Sequence of chain 64.B:
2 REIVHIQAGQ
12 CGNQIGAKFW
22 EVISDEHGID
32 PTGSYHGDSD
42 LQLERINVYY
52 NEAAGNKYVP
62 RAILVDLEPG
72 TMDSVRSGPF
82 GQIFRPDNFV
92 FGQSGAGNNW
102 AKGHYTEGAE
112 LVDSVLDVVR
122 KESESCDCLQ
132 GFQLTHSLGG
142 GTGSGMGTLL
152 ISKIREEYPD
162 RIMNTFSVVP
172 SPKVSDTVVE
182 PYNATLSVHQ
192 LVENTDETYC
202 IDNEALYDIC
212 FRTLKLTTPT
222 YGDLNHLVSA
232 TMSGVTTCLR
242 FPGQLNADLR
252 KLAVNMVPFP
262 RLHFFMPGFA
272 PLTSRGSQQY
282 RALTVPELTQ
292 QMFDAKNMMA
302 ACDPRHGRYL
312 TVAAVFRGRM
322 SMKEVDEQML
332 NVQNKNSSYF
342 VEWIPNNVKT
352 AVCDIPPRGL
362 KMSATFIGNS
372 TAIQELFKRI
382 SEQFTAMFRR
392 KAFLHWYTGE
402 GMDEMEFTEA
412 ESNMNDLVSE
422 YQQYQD

Binding-site contacts:
Ligand atom N2 contacts residue ASN226 of chain 64.B at 2.9 Å (h-bond).
Ligand atom O1B contacts residue MG1 of chain 64.F at 2.4 Å.
Ligand atom O1B contacts residue GLY10 of chain 64.B at 3.7 Å.
Ligand atom C6 contacts residue GLN15 of chain 64.B at 3.6 Å.
Ligand atom N3 contacts residue ASN204 of chain 64.B at 3.0 Å (h-bond).
Ligand atom O3B contacts residue THR143 of chain 64.B at 3.1 Å (h-bond).
Ligand atom O2G contacts residue GLY142 of chain 64.B at 3.0 Å (h-bond).
Ligand atom PG contacts residue GLY142 of chain 64.B at 3.9 Å.
Ligand atom O3G contacts residue MG1 of chain 64.F at 2.5 Å.
Ligand atom C6 contacts residue ASN226 of chain 64.B at 3.3 Å.
Ligand atom PG contacts residue MG1 of chain 64.F at 3.5 Å.
Ligand atom O6 contacts residue TYR222 of chain 64.B at 3.8 Å.
Ligand atom O2A contacts residue GLN11 of chain 64.B at 3.5 Å (h-bond).
Ligand atom N1 contacts residue ASN226 of chain 64.B at 2.7 Å (h-bond).
Ligand atom O1B contacts residue GLN11 of chain 64.B at 3.2 Å (h-bond).
Ligand atom O2B contacts residue GLY144 of chain 64.B at 2.7 Å (h-bond).
Ligand atom C6 contacts residue TYR222 of chain 64.B at 3.7 Å (hydrophobic).
Ligand atom N1 contacts residue TYR222 of chain 64.B at 3.2 Å.
Ligand atom PB contacts residue GLY10 of chain 64.B at 3.9 Å.
Ligand atom C2 contacts residue TYR222 of chain 64.B at 3.5 Å (hydrophobic).
Ligand atom PB contacts residue MG1 of chain 64.F at 3.7 Å.
Ligand atom N3 contacts residue VAL169 of chain 64.B at 3.8 Å.
Ligand atom O2G contacts residue ASN99 of chain 64.B at 2.9 Å (h-bond).
Ligand atom O6 contacts residue GLN15 of chain 64.B at 2.5 Å (h-bond).
Ligand atom C4' contacts residue SER138 of chain 64.B at 3.2 Å.
Ligand atom O6 contacts residue ASN226 of chain 64.B at 3.1 Å (h-bond).
Ligand atom O1A contacts residue GLN11 of chain 64.B at 3.1 Å.
Ligand atom O2B contacts residue THR143 of chain 64.B at 2.7 Å (h-bond).
Ligand atom O2A contacts residue CYS12 of chain 64.B at 3.3 Å (h-bond).
Ligand atom N2 contacts residue ASN204 of chain 64.B at 2.6 Å (h-bond).
Ligand atom O3B contacts residue MG1 of chain 64.F at 3.8 Å.
Ligand atom O1G contacts residue THR143 of chain 64.B at 3.4 Å.
Ligand atom O3' contacts residue GLU181 of chain 64.B at 3.3 Å (salt-bridge).
Ligand atom PB contacts residue THR143 of chain 64.B at 3.3 Å.
Ligand atom C2 contacts residue ASN204 of chain 64.B at 3.4 Å.
Ligand atom O1G contacts residue ALA97 of chain 64.B at 3.0 Å (h-bond).
Ligand atom C2 contacts residue ASN226 of chain 64.B at 3.6 Å.
Ligand atom O3B contacts residue GLY142 of chain 64.B at 3.5 Å (h-bond).
Ligand atom O4' contacts residue SER138 of chain 64.B at 3.3 Å (h-bond).
Ligand atom O2B contacts residue GLY10 of chain 64.B at 3.2 Å.

A small-molecule ligand and the protein it binds are described below.
Small molecule (SMILES): Nc1nc2c(ncn2[C@@H]2O[C@H](CO[P](=O)(O)C[P](=O)(O)OP(=O)(O)O)[C@@H](O)[C@H]2O)c(=O)[nH]1